Sequence of chain 1.C:
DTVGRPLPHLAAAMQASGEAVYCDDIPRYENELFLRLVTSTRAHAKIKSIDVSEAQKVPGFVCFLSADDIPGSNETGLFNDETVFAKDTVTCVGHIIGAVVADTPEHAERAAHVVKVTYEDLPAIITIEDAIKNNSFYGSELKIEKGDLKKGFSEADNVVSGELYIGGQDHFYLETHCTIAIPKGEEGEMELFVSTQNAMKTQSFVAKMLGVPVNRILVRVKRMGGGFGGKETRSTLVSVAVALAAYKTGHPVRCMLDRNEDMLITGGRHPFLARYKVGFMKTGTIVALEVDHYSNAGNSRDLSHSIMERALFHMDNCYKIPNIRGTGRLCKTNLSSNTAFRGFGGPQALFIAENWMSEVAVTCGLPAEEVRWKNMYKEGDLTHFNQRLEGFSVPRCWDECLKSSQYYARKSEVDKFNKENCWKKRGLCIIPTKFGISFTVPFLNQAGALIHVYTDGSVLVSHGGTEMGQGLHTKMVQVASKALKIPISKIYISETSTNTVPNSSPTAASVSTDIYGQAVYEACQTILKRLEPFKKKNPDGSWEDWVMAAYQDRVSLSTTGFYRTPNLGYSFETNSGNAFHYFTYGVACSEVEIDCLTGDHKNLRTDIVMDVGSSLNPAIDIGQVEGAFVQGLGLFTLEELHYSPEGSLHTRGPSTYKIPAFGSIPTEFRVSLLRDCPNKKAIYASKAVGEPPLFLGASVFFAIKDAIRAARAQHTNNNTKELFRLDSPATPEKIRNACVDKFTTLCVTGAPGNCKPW

Binding-site contacts:
Ligand atom C5 contacts residue PHE345 of chain 1.C at 3.4 Å (hydrophobic).
Ligand atom N7 contacts residue ALA510 of chain 1.C at 3.8 Å.
Ligand atom C5 contacts residue GLU233 of chain 1.C at 4.0 Å.
Ligand atom C5 contacts residue MOS1 of chain 1.L at 3.9 Å.
Ligand atom C2 contacts residue PHE345 of chain 1.C at 3.5 Å (hydrophobic).
Ligand atom C8 contacts residue PHE345 of chain 1.C at 3.6 Å (hydrophobic).
Ligand atom C2 contacts residue THR441 of chain 1.C at 3.9 Å.
Ligand atom C4 contacts residue GLU692 of chain 1.C at 3.9 Å.
Ligand atom C61 contacts residue PHE345 of chain 1.C at 3.5 Å (hydrophobic).
Ligand atom C5 contacts residue ALA510 of chain 1.C at 4.0 Å (hydrophobic).
Ligand atom O2 contacts residue PHE440 of chain 1.C at 3.5 Å.
Ligand atom C2 contacts residue ALA510 of chain 1.C at 3.9 Å (hydrophobic).
Ligand atom N9 contacts residue MOS1 of chain 1.L at 3.0 Å (h-bond).
Ligand atom C61 contacts residue PHE440 of chain 1.C at 3.8 Å (hydrophobic).
Ligand atom C2 contacts residue PHE440 of chain 1.C at 4.0 Å (hydrophobic).
Ligand atom N9 contacts residue PHE345 of chain 1.C at 3.3 Å.
Ligand atom N7 contacts residue MOS1 of chain 1.L at 2.9 Å (h-bond).
Ligand atom N3 contacts residue PHE345 of chain 1.C at 3.4 Å.
Ligand atom C6 contacts residue PHE345 of chain 1.C at 3.3 Å (hydrophobic).
Ligand atom C4 contacts residue MOS1 of chain 1.L at 3.9 Å.
Ligand atom N7 contacts residue GLU233 of chain 1.C at 3.1 Å (salt-bridge).
Ligand atom N7 contacts residue PHE345 of chain 1.C at 3.4 Å.
Ligand atom N7 contacts residue ALA509 of chain 1.C at 3.7 Å.
Ligand atom O2 contacts residue SER439 of chain 1.C at 3.7 Å.
Ligand atom C8 contacts residue ALA510 of chain 1.C at 3.5 Å (hydrophobic).
Ligand atom O2 contacts residue ARG311 of chain 1.C at 3.1 Å (salt-bridge).
Ligand atom C6 contacts residue PHE440 of chain 1.C at 3.8 Å (hydrophobic).
Ligand atom C61 contacts residue GLU233 of chain 1.C at 2.8 Å.
Ligand atom C8 contacts residue MOS1 of chain 1.L at 2.2 Å.
Ligand atom C4 contacts residue PHE345 of chain 1.C at 3.3 Å (hydrophobic).
Ligand atom N9 contacts residue ALA510 of chain 1.C at 3.4 Å.
Ligand atom C4 contacts residue ALA510 of chain 1.C at 3.6 Å (hydrophobic).
Ligand atom O2 contacts residue THR441 of chain 1.C at 3.0 Å (h-bond).
Ligand atom N3 contacts residue ALA510 of chain 1.C at 3.5 Å.
Ligand atom N1 contacts residue PHE345 of chain 1.C at 3.3 Å.
Ligand atom C8 contacts residue GLU692 of chain 1.C at 3.1 Å.
Ligand atom N9 contacts residue GLU692 of chain 1.C at 2.6 Å (salt-bridge).
Ligand atom N1 contacts residue PHE440 of chain 1.C at 3.7 Å.
Ligand atom C2 contacts residue ARG311 of chain 1.C at 3.7 Å.
Ligand atom N3 contacts residue ARG311 of chain 1.C at 3.2 Å (salt-bridge).

The protein below binds the small molecule below.
Small molecule (SMILES): Cc1nc(=O)[nH]c2[nH]cnc12